A protein and the small-molecule ligand that binds it are described below.
Small molecule (SMILES): Cc1ccc(NC(=O)c2ccc(CN3CCN(C)CC3)cc2)cc1Nc1nccc(-c2cccnc2)n1

Sequence of chain 1.A:
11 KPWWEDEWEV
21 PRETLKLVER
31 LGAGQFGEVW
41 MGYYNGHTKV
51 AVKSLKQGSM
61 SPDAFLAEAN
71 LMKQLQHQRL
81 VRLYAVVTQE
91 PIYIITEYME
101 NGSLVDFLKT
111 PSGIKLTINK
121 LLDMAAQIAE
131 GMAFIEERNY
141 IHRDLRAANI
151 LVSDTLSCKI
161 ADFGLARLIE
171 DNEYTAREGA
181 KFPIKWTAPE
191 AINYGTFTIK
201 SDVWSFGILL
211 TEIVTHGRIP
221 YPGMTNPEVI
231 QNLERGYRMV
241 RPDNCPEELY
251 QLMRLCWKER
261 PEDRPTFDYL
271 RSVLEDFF

Binding-site contacts:
Ligand atom C20 contacts residue LYS53 of chain 1.A at 3.5 Å.
Ligand atom C49 contacts residue LEU71 of chain 1.A at 3.5 Å (hydrophobic).
Ligand atom C25 contacts residue GLU68 of chain 1.A at 3.3 Å.
Ligand atom C52 contacts residue ASP162 of chain 1.A at 3.3 Å.
Ligand atom N21 contacts residue GLU68 of chain 1.A at 2.9 Å (salt-bridge).
Ligand atom C22 contacts residue ASP162 of chain 1.A at 3.4 Å.
Ligand atom C9 contacts residue PHE163 of chain 1.A at 3.7 Å (hydrophobic).
Ligand atom C2 contacts residue TYR98 of chain 1.A at 3.6 Å (hydrophobic).
Ligand atom C2 contacts residue MET99 of chain 1.A at 3.2 Å (hydrophobic).
Ligand atom C20 contacts residue ILE94 of chain 1.A at 3.5 Å (hydrophobic).
Ligand atom C50 contacts residue ILE141 of chain 1.A at 3.5 Å (hydrophobic).
Ligand atom C54 contacts residue HIS142 of chain 1.A at 3.6 Å.
Ligand atom C9 contacts residue THR96 of chain 1.A at 3.7 Å.
Ligand atom C1 contacts residue TYR98 of chain 1.A at 3.6 Å (hydrophobic).
Ligand atom C7 contacts residue ALA51 of chain 1.A at 3.6 Å (hydrophobic).
Ligand atom N51 contacts residue ILE141 of chain 1.A at 2.7 Å (h-bond).
Ligand atom C16 contacts residue GLU68 of chain 1.A at 3.4 Å.
Ligand atom N21 contacts residue MET72 of chain 1.A at 3.2 Å (h-bond).
Ligand atom C14 contacts residue THR96 of chain 1.A at 3.4 Å.
Ligand atom C18 contacts residue ILE94 of chain 1.A at 3.6 Å (hydrophobic).
Ligand atom N8 contacts residue ALA51 of chain 1.A at 3.3 Å.
Ligand atom C1 contacts residue MET99 of chain 1.A at 2.9 Å (hydrophobic).
Ligand atom O29 contacts residue VAL81 of chain 1.A at 3.3 Å.
Ligand atom N51 contacts residue HIS142 of chain 1.A at 3.7 Å.
Ligand atom C20 contacts residue ALA51 of chain 1.A at 3.3 Å (hydrophobic).
Ligand atom C17 contacts residue MET72 of chain 1.A at 3.7 Å (hydrophobic).
Ligand atom C29 contacts residue ASP162 of chain 1.A at 3.2 Å.
Ligand atom C52 contacts residue HIS142 of chain 1.A at 3.2 Å.
Ligand atom O29 contacts residue ALA161 of chain 1.A at 3.5 Å.
Ligand atom C52 contacts residue ILE141 of chain 1.A at 3.5 Å (hydrophobic).
Ligand atom C11 contacts residue PHE163 of chain 1.A at 3.5 Å (hydrophobic).
Ligand atom C18 contacts residue LYS53 of chain 1.A at 3.6 Å.
Ligand atom C53 contacts residue ASP162 of chain 1.A at 3.7 Å.
Ligand atom C23 contacts residue ASP162 of chain 1.A at 3.5 Å.
Ligand atom N10 contacts residue PHE163 of chain 1.A at 3.5 Å.
Ligand atom C16 contacts residue MET72 of chain 1.A at 3.5 Å (hydrophobic).
Ligand atom N13 contacts residue THR96 of chain 1.A at 2.7 Å (h-bond).
Ligand atom O29 contacts residue ASP162 of chain 1.A at 3.0 Å (salt-bridge).
Ligand atom C17 contacts residue GLU68 of chain 1.A at 3.2 Å.
Ligand atom C54 contacts residue ILE141 of chain 1.A at 3.4 Å (hydrophobic).